Sequence of chain 1.RA:
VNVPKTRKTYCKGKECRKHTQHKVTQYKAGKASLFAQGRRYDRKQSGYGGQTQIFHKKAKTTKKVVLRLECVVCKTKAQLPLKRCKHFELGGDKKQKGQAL

The small molecule below binds the protein below.
Small molecule (SMILES): Nc1ccn([C@@H]2O[C@H](COP(=O)=O)[C@@H](O[P](=O)(O)OC[C@H]3O[C@@H](n4ccc(=O)[nH]c4=O)[C@H](O)[C@@H]3O[P](=O)(O)OC[C@H]3O[C@@H](n4cnc5c(=O)nc(N)[nH]c54)[C@H](O)[C@@H]3O[P](=O)(O)OC[C@H]3O[C@@H](n4ccc(N)nc4=O)[C@H](O)[C@@H]3O[P](=O)(O)OC[C@H]3O[C@@H](n4ccc(=O)[nH]c4=O)[C@H](O)[C@@H]3O[P](=O)(O)OC[C@H]3O[C@@H](n4cnc5c(N)ncnc54)[C@H](O)[C@@H]3O[P](=O)(O)OC[C@H]3O[C@@H](n4ccc(N)nc4=O)[C@H](O)[C@@H]3O[P](=O)(O)OC[C@H]3O[C@@H](n4ccc(N)nc4=O)[C@H](O)[C@@H]3O[P](=O)(O)OC[C@H]3O[C@@H](n4cnc5c(N)ncnc54)[C@H](O)[C@@H]3O)[C@H]2O)c(=O)n1

Binding-site contacts:
Ligand atom C2 contacts residue G2 of chain 1.XB at 3.6 Å.
Ligand atom C2 contacts residue G1 of chain 1.XB at 3.6 Å.
Ligand atom N1 contacts residue G1 of chain 1.XB at 3.1 Å.
Ligand atom C2' contacts residue GLN56 of chain 1.RA at 3.5 Å.
Ligand atom C3' contacts residue GLN56 of chain 1.RA at 3.5 Å.
Ligand atom C5 contacts residue G1 of chain 1.XB at 3.4 Å.
Ligand atom O6 contacts residue A4 of chain 1.XB at 3.4 Å (h-bond).
Ligand atom O2 contacts residue G1 of chain 1.XB at 2.7 Å (h-bond).
Ligand atom O2 contacts residue G2 of chain 1.XB at 2.8 Å (h-bond).
Ligand atom C2 contacts residue G1 of chain 1.XB at 3.4 Å.
Ligand atom C4 contacts residue G1 of chain 1.XB at 3.6 Å.
Ligand atom N1 contacts residue C3 of chain 1.XB at 2.9 Å (h-bond).
Ligand atom N4 contacts residue MLZ40 of chain 1.RA at 3.6 Å.
Ligand atom N6 contacts residue G1 of chain 1.XB at 2.8 Å (h-bond).
Ligand atom N3 contacts residue A4 of chain 1.XB at 3.2 Å (h-bond).
Ligand atom C6 contacts residue G1 of chain 1.XB at 3.0 Å.
Ligand atom C4 contacts residue G1 of chain 1.XB at 3.5 Å.
Ligand atom N3 contacts residue G2 of chain 1.XB at 2.9 Å (h-bond).
Ligand atom OP1 contacts residue PHE58 of chain 1.RA at 3.0 Å (h-bond).
Ligand atom O4' contacts residue TYR43 of chain 1.RA at 2.9 Å (h-bond).
Ligand atom O2 contacts residue MLZ55 of chain 1.RA at 3.2 Å.
Ligand atom O2 contacts residue G2 of chain 1.XB at 3.4 Å.
Ligand atom N2 contacts residue C3 of chain 1.XB at 2.8 Å (h-bond).
Ligand atom C5' contacts residue TYR43 of chain 1.RA at 3.5 Å (hydrophobic).
Ligand atom O2' contacts residue GLN56 of chain 1.RA at 2.5 Å (h-bond).
Ligand atom O4 contacts residue G1 of chain 1.XB at 2.8 Å (h-bond).
Ligand atom C6 contacts residue A4 of chain 1.XB at 3.6 Å.
Ligand atom O4 contacts residue A4 of chain 1.XB at 2.8 Å (h-bond).
Ligand atom OP2 contacts residue TYR43 of chain 1.RA at 3.1 Å (h-bond).
Ligand atom N4 contacts residue G2 of chain 1.XB at 2.9 Å (h-bond).
Ligand atom N3 contacts residue G1 of chain 1.XB at 2.9 Å (h-bond).
Ligand atom C6 contacts residue TYR43 of chain 1.RA at 3.6 Å (hydrophobic).
Ligand atom C2 contacts residue G2 of chain 1.XB at 3.6 Å.
Ligand atom O2 contacts residue G5 of chain 1.XB at 3.0 Å (h-bond).
Ligand atom C5 contacts residue TYR43 of chain 1.RA at 3.6 Å (hydrophobic).
Ligand atom N3 contacts residue G2 of chain 1.XB at 3.4 Å (h-bond).
Ligand atom C4 contacts residue A4 of chain 1.XB at 3.4 Å.
Ligand atom O6 contacts residue C3 of chain 1.XB at 2.9 Å (h-bond).
Ligand atom C4' contacts residue GLN56 of chain 1.RA at 3.5 Å.
Ligand atom O3' contacts residue GLN56 of chain 1.RA at 3.1 Å (h-bond).